Binding-site contacts:
Ligand atom C3 contacts residue ASN686 of chain 1.A at 3.8 Å.
Ligand atom C7 contacts residue ASN894 of chain 1.A at 4.4 Å.
Ligand atom C1 contacts residue ASN686 of chain 1.A at 1.4 Å.
Ligand atom O5 contacts residue GLN891 of chain 1.A at 4.4 Å.
Ligand atom C7 contacts residue GLN1040 of chain 1.A at 4.2 Å.
Ligand atom C5 contacts residue ASN686 of chain 1.A at 3.6 Å.
Ligand atom C4 contacts residue ASN686 of chain 1.A at 4.2 Å.
Ligand atom C4 contacts residue GLN891 of chain 1.A at 4.5 Å.
Ligand atom C8 contacts residue ASN686 of chain 1.A at 4.2 Å.
Ligand atom O7 contacts residue GLN891 of chain 1.A at 3.0 Å (h-bond).
Ligand atom O7 contacts residue GLN1040 of chain 1.A at 3.3 Å (h-bond).
Ligand atom C2 contacts residue ASN686 of chain 1.A at 2.5 Å.
Ligand atom O4 contacts residue GLN891 of chain 1.A at 3.3 Å (h-bond).
Ligand atom N2 contacts residue GLN891 of chain 1.A at 3.6 Å (h-bond).
Ligand atom C7 contacts residue GLN891 of chain 1.A at 3.4 Å.
Ligand atom O7 contacts residue ASN894 of chain 1.A at 3.8 Å.
Ligand atom C8 contacts residue GLN891 of chain 1.A at 4.5 Å.
Ligand atom C1 contacts residue GLN891 of chain 1.A at 3.9 Å.
Ligand atom C6 contacts residue GLN895 of chain 1.A at 3.5 Å.
Ligand atom O5 contacts residue GLN895 of chain 1.A at 4.5 Å.
Ligand atom C8 contacts residue ASN894 of chain 1.A at 3.8 Å.
Ligand atom C2 contacts residue GLN891 of chain 1.A at 3.4 Å.
Ligand atom C8 contacts residue GLN895 of chain 1.A at 3.9 Å.
Ligand atom O6 contacts residue GLN895 of chain 1.A at 2.6 Å (h-bond).
Ligand atom N2 contacts residue ASN686 of chain 1.A at 2.9 Å (h-bond).
Ligand atom C7 contacts residue ASN686 of chain 1.A at 3.2 Å.
Ligand atom O7 contacts residue ASN686 of chain 1.A at 3.1 Å (h-bond).
Ligand atom O5 contacts residue ASN686 of chain 1.A at 2.4 Å (h-bond).
Ligand atom C5 contacts residue GLN895 of chain 1.A at 3.7 Å.

The small molecule below binds the protein below.
Small molecule (SMILES): CC(=O)N[C@H]1[C@H](O[C@H]2[C@H](O)[C@@H](NC(C)=O)CO[C@@H]2CO)O[C@H](CO)[C@@H](O[C@@H]2O[C@H](CO)[C@@H](O)[C@H](O[C@H]3O[C@H](CO)[C@@H](O)[C@H](O)[C@@H]3O)[C@@H]2O)[C@@H]1O

Sequence of chain 1.A:
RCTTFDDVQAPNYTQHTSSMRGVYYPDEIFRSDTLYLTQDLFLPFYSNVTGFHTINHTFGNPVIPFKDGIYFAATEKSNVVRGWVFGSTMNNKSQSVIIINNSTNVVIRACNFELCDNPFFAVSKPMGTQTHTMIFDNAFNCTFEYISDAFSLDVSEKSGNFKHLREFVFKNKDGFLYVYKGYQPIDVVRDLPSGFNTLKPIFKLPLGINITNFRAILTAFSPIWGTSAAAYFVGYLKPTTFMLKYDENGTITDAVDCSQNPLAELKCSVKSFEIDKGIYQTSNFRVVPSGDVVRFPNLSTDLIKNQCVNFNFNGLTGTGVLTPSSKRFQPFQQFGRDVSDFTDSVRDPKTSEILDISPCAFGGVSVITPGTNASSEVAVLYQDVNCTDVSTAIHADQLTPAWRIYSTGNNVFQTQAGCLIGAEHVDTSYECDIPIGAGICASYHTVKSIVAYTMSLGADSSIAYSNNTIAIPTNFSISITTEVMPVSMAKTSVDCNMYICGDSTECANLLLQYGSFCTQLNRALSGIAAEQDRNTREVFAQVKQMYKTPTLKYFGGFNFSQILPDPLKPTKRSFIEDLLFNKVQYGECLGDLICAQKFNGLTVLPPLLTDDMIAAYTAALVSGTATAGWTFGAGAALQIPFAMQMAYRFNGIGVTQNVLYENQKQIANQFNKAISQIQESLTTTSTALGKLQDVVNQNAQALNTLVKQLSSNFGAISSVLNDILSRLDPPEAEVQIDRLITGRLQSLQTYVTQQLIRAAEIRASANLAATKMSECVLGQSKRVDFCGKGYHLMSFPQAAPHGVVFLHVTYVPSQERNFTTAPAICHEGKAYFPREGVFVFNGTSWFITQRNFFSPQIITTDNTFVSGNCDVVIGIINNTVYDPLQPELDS